Binding-site contacts:
Ligand atom O contacts residue ILE71 of chain 1.A at 3.9 Å.
Ligand atom C contacts residue ALA67 of chain 1.A at 3.7 Å (hydrophobic).
Ligand atom N contacts residue ARG74 of chain 1.A at 3.1 Å (salt-bridge).
Ligand atom OXT contacts residue ALA67 of chain 1.A at 4.1 Å.
Ligand atom N contacts residue GLN70 of chain 1.A at 3.3 Å (h-bond).
Ligand atom OXT contacts residue GLN17 of chain 1.A at 4.0 Å.
Ligand atom C contacts residue ILE71 of chain 1.A at 3.8 Å (hydrophobic).
Ligand atom CA contacts residue ILE71 of chain 1.A at 3.8 Å (hydrophobic).
Ligand atom OXT contacts residue ILE71 of chain 1.A at 4.1 Å.
Ligand atom O contacts residue ALA67 of chain 1.A at 2.8 Å (h-bond).
Ligand atom CA contacts residue GLN70 of chain 1.A at 4.2 Å.
Ligand atom O contacts residue GLN70 of chain 1.A at 3.2 Å (h-bond).
Ligand atom CA contacts residue ARG74 of chain 1.A at 3.4 Å.
Ligand atom C contacts residue GLN70 of chain 1.A at 3.9 Å.

Sequence of chain 1.A:
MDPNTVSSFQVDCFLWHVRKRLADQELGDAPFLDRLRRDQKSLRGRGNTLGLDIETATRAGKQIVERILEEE

This small molecule binds to this protein.
Small molecule (SMILES): NCC(=O)O